Binding-site contacts:
Ligand atom C2 contacts residue ASN77 of chain 1.D at 2.4 Å.
Ligand atom O5 contacts residue ASN77 of chain 1.D at 2.3 Å (h-bond).
Ligand atom C3 contacts residue ASN77 of chain 1.D at 3.8 Å.
Ligand atom C8 contacts residue ASN77 of chain 1.D at 4.3 Å.
Ligand atom C1 contacts residue ASN77 of chain 1.D at 1.4 Å.
Ligand atom C5 contacts residue ASN77 of chain 1.D at 3.6 Å.
Ligand atom O7 contacts residue ASN77 of chain 1.D at 2.9 Å (h-bond).
Ligand atom N2 contacts residue ASN77 of chain 1.D at 2.9 Å (h-bond).
Ligand atom C7 contacts residue ASN77 of chain 1.D at 3.1 Å.
Ligand atom C4 contacts residue ASN77 of chain 1.D at 4.2 Å.

A protein and the small-molecule ligand that binds it are described below.
Small molecule (SMILES): CC(=O)N[C@@H]1[C@@H](O)[C@H](O)[C@@H](CO)O[C@H]1O

Sequence of chain 1.D:
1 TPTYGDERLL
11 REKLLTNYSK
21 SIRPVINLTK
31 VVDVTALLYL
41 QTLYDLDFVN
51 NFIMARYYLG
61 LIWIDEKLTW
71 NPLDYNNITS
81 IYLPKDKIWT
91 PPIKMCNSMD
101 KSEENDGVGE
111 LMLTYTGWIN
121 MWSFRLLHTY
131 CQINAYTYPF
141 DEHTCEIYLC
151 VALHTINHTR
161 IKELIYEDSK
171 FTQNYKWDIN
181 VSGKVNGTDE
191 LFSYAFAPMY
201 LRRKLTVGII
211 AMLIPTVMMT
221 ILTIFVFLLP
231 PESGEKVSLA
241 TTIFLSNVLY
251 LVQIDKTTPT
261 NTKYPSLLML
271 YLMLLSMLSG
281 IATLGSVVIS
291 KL